Binding-site contacts:
Ligand atom O5 contacts residue ASN154 of chain 25.C at 4.0 Å.
Ligand atom C1 contacts residue ASN154 of chain 25.C at 3.1 Å.
Ligand atom O4 contacts residue LEU96 of chain 25.H at 3.2 Å.
Ligand atom C2 contacts residue ASN154 of chain 25.C at 4.0 Å.
Ligand atom N2 contacts residue SER95 of chain 25.H at 2.6 Å (h-bond).
Ligand atom C7 contacts residue MET151 of chain 25.C at 4.3 Å (hydrophobic).
Ligand atom C7 contacts residue ASN154 of chain 25.C at 3.4 Å.
Ligand atom C8 contacts residue ASN154 of chain 25.C at 4.2 Å.
Ligand atom C8 contacts residue SER95 of chain 25.H at 3.5 Å.
Ligand atom C2 contacts residue SER95 of chain 25.H at 3.4 Å.
Ligand atom C1 contacts residue MET151 of chain 25.C at 3.6 Å (hydrophobic).
Ligand atom C7 contacts residue GLY150 of chain 25.C at 3.7 Å.
Ligand atom C2 contacts residue MET151 of chain 25.C at 4.1 Å (hydrophobic).
Ligand atom C1 contacts residue SER95 of chain 25.H at 3.6 Å.
Ligand atom N2 contacts residue LEU96 of chain 25.H at 3.6 Å.
Ligand atom C7 contacts residue SER95 of chain 25.H at 3.5 Å.
Ligand atom O5 contacts residue LEU96 of chain 25.H at 4.5 Å.
Ligand atom O7 contacts residue MET151 of chain 25.C at 3.3 Å.
Ligand atom C4 contacts residue LEU96 of chain 25.H at 4.3 Å (hydrophobic).
Ligand atom O3 contacts residue SER95 of chain 25.H at 3.2 Å (h-bond).
Ligand atom C2 contacts residue LEU96 of chain 25.H at 3.6 Å (hydrophobic).
Ligand atom C8 contacts residue GLY150 of chain 25.C at 3.8 Å.
Ligand atom C3 contacts residue LEU96 of chain 25.H at 4.2 Å (hydrophobic).
Ligand atom O7 contacts residue GLY150 of chain 25.C at 2.8 Å (h-bond).
Ligand atom O5 contacts residue MET151 of chain 25.C at 3.8 Å.
Ligand atom C8 contacts residue ASP94 of chain 25.H at 3.5 Å.
Ligand atom N2 contacts residue ASN154 of chain 25.C at 3.9 Å.
Ligand atom C1 contacts residue LEU96 of chain 25.H at 3.9 Å (hydrophobic).
Ligand atom O7 contacts residue HIS148 of chain 25.C at 4.0 Å.
Ligand atom O3 contacts residue LEU96 of chain 25.H at 4.1 Å.
Ligand atom O7 contacts residue ASN154 of chain 25.C at 2.9 Å (h-bond).
Ligand atom C3 contacts residue SER95 of chain 25.H at 3.2 Å.

Sequence of chain 25.C:
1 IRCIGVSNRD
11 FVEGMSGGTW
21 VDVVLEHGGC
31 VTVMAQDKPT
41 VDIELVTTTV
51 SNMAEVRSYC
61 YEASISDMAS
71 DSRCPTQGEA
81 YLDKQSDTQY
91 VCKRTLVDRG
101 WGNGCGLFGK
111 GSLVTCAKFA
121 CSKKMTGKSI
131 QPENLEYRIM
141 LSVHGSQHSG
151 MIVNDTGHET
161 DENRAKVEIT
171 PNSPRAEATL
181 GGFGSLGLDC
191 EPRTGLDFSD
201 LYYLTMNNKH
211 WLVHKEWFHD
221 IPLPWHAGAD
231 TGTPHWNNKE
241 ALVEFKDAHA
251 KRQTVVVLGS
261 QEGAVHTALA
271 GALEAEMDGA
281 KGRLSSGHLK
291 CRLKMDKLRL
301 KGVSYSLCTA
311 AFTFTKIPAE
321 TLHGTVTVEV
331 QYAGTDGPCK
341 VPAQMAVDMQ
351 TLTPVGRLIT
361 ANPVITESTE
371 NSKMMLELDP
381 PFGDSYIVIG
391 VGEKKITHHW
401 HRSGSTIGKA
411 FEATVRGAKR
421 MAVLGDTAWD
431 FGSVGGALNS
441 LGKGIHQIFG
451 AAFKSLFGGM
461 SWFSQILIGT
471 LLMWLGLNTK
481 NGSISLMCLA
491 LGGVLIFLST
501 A

This small molecule binds to this protein.
Small molecule (SMILES): CC(=O)N[C@H]1[C@H](O[C@H]2[C@H](O)[C@@H](NC(C)=O)CO[C@@H]2CO)O[C@H](CO)[C@@H](O)[C@@H]1O

Sequence of chain 25.H:
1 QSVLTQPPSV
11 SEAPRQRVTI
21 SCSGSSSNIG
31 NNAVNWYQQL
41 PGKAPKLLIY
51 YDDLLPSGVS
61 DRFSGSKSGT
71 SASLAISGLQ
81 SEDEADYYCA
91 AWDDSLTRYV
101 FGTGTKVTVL